Binding-site contacts:
Ligand atom C8 contacts residue THR144 of chain 1.B at 4.0 Å.
Ligand atom O5 contacts residue ASN107 of chain 1.B at 2.4 Å (h-bond).
Ligand atom N2 contacts residue PHE142 of chain 1.B at 4.4 Å.
Ligand atom N2 contacts residue ASN107 of chain 1.B at 3.0 Å (h-bond).
Ligand atom C7 contacts residue ASN107 of chain 1.B at 3.9 Å.
Ligand atom O7 contacts residue ASN107 of chain 1.B at 3.9 Å.
Ligand atom C2 contacts residue ASN107 of chain 1.B at 2.5 Å.
Ligand atom C5 contacts residue ASN107 of chain 1.B at 3.6 Å.
Ligand atom C3 contacts residue ASN107 of chain 1.B at 3.9 Å.
Ligand atom O7 contacts residue PHE142 of chain 1.B at 4.5 Å.
Ligand atom C4 contacts residue ASN107 of chain 1.B at 4.3 Å.
Ligand atom C1 contacts residue ASN107 of chain 1.B at 1.4 Å.
Ligand atom C6 contacts residue ASN107 of chain 1.B at 4.3 Å.

A small-molecule ligand and the protein it binds are described below.
Small molecule (SMILES): CC(=O)N[C@H]1[C@H](O[C@H]2[C@H](O)[C@@H](NC(C)=O)CO[C@@H]2CO[C@@H]2O[C@@H](C)[C@@H](O)[C@@H](O)[C@@H]2O)O[C@H](CO)[C@@H](O)[C@@H]1O

Sequence of chain 1.B:
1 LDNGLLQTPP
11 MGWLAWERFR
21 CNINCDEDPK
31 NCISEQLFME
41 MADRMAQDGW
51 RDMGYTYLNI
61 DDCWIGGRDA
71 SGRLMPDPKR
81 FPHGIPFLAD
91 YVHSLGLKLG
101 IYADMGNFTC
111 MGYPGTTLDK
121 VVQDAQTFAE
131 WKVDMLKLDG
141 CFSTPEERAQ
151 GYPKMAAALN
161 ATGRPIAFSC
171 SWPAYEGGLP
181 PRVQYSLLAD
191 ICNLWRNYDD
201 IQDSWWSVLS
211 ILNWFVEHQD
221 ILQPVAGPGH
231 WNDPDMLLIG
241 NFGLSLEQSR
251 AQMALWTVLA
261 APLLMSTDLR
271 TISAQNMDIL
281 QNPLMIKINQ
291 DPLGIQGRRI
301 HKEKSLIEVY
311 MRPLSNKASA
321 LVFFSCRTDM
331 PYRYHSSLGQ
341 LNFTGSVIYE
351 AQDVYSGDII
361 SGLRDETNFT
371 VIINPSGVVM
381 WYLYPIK